Sequence of chain 1.A:
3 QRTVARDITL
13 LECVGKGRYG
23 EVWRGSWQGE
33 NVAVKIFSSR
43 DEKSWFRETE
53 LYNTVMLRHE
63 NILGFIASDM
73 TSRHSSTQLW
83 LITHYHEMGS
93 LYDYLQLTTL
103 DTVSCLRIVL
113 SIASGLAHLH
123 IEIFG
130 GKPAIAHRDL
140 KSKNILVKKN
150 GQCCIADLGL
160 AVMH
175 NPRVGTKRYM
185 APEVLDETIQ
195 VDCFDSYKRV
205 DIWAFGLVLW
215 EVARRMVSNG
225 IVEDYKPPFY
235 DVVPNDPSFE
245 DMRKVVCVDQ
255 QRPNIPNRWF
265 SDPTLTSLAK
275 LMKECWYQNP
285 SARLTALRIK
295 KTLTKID

Binding-site contacts:
Ligand atom C02 contacts residue GLN151 of chain 1.A at 4.3 Å.
Ligand atom C03 contacts residue ARG109 of chain 1.A at 3.9 Å.
Ligand atom N06 contacts residue SER113 of chain 1.A at 4.1 Å.
Ligand atom C03 contacts residue LEU112 of chain 1.A at 4.2 Å (hydrophobic).
Ligand atom C04 contacts residue LEU112 of chain 1.A at 3.9 Å (hydrophobic).
Ligand atom C02 contacts residue LEU112 of chain 1.A at 4.4 Å (hydrophobic).
Ligand atom N05 contacts residue GLN151 of chain 1.A at 4.2 Å.
Ligand atom N06 contacts residue ARG109 of chain 1.A at 4.3 Å.
Ligand atom N01 contacts residue GLN151 of chain 1.A at 3.7 Å.
Ligand atom C04 contacts residue ARG109 of chain 1.A at 3.8 Å.
Ligand atom N05 contacts residue ARG109 of chain 1.A at 3.3 Å (salt-bridge).
Ligand atom N05 contacts residue SER113 of chain 1.A at 3.8 Å.
Ligand atom N06 contacts residue GLN151 of chain 1.A at 3.5 Å.
Ligand atom N05 contacts residue LEU112 of chain 1.A at 4.0 Å.

A small-molecule ligand and the protein it binds are described below.
Small molecule (SMILES): N[C@@H]1CCNN1